A small-molecule ligand and the protein it binds are described below.
Small molecule (SMILES): C=CC(=O)N1C[C@@H]2CCOc3c(Cl)c(-c4c(O)cccc4F)c(F)c4ncnc(c34)N2C[C@H]1C

Sequence of chain 1.A:
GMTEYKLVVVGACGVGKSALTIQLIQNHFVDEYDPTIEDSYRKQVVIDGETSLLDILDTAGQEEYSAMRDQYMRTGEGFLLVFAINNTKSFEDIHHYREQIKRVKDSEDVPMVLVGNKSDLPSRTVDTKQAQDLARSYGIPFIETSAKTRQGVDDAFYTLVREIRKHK

Binding-site contacts:
Ligand atom O contacts residue LYS17 of chain 1.A at 2.9 Å (salt-bridge).
Ligand atom C15 contacts residue GLN100 of chain 1.A at 3.7 Å.
Ligand atom C9 contacts residue TYR97 of chain 1.A at 3.6 Å (hydrophobic).
Ligand atom F1 contacts residue GLN100 of chain 1.A at 3.2 Å.
Ligand atom C6 contacts residue THR59 of chain 1.A at 3.7 Å.
Ligand atom C22 contacts residue CYS13 of chain 1.A at 3.5 Å (hydrophobic).
Ligand atom O contacts residue CYS13 of chain 1.A at 3.6 Å.
Ligand atom C1 contacts residue GLY61 of chain 1.A at 3.6 Å.
Ligand atom C22 contacts residue GLY61 of chain 1.A at 3.6 Å.
Ligand atom C21 contacts residue GLN62 of chain 1.A at 3.5 Å.
Ligand atom C2 contacts residue CYS13 of chain 1.A at 3.0 Å (hydrophobic).
Ligand atom F1 contacts residue HIS96 of chain 1.A at 3.2 Å.
Ligand atom C5 contacts residue ALA60 of chain 1.A at 3.7 Å (hydrophobic).
Ligand atom C8 contacts residue TYR97 of chain 1.A at 3.8 Å (hydrophobic).
Ligand atom N3 contacts residue TYR97 of chain 1.A at 3.8 Å.
Ligand atom C21 contacts residue GLY61 of chain 1.A at 3.3 Å.
Ligand atom C1 contacts residue CYS13 of chain 1.A at 2.5 Å (hydrophobic).
Ligand atom C23 contacts residue CYS13 of chain 1.A at 3.6 Å (hydrophobic).
Ligand atom C16 contacts residue VAL104 of chain 1.A at 3.8 Å (hydrophobic).
Ligand atom C16 contacts residue GLN100 of chain 1.A at 3.6 Å.
Ligand atom N1 contacts residue HIS96 of chain 1.A at 3.0 Å (h-bond).
Ligand atom C15 contacts residue MET73 of chain 1.A at 3.8 Å (hydrophobic).
Ligand atom C4 contacts residue TYR97 of chain 1.A at 3.6 Å (hydrophobic).
Ligand atom O2 contacts residue ARG69 of chain 1.A at 3.6 Å.
Ligand atom C contacts residue CYS13 of chain 1.A at 1.7 Å (hydrophobic).
Ligand atom C20 contacts residue TYR97 of chain 1.A at 3.7 Å (hydrophobic).
Ligand atom N2 contacts residue TYR97 of chain 1.A at 3.8 Å.
Ligand atom C3 contacts residue GLY11 of chain 1.A at 3.2 Å.
Ligand atom C10 contacts residue TYR97 of chain 1.A at 3.7 Å (hydrophobic).
Ligand atom C16 contacts residue MET73 of chain 1.A at 3.6 Å (hydrophobic).
Ligand atom N contacts residue CYS13 of chain 1.A at 3.5 Å (h-bond).
Ligand atom CL contacts residue ARG69 of chain 1.A at 3.6 Å.
Ligand atom CL contacts residue MET73 of chain 1.A at 3.7 Å.
Ligand atom F contacts residue VAL10 of chain 1.A at 3.5 Å.
Ligand atom C17 contacts residue ILE101 of chain 1.A at 3.7 Å (hydrophobic).
Ligand atom N2 contacts residue GLU63 of chain 1.A at 3.5 Å.
Ligand atom F contacts residue TYR97 of chain 1.A at 3.5 Å.
Ligand atom C19 contacts residue HIS96 of chain 1.A at 3.8 Å.
Ligand atom C3 contacts residue TYR97 of chain 1.A at 3.4 Å (hydrophobic).
Ligand atom C21 contacts residue GLU63 of chain 1.A at 3.8 Å.